A protein and the small-molecule ligand that binds it are described below.
Small molecule (SMILES): CC(=O)N[C@H]1[C@H]([C@H](O)[C@H](O)CO)O[C@@](O)(C(=O)O)C[C@@H]1O

Sequence of chain 30.A:
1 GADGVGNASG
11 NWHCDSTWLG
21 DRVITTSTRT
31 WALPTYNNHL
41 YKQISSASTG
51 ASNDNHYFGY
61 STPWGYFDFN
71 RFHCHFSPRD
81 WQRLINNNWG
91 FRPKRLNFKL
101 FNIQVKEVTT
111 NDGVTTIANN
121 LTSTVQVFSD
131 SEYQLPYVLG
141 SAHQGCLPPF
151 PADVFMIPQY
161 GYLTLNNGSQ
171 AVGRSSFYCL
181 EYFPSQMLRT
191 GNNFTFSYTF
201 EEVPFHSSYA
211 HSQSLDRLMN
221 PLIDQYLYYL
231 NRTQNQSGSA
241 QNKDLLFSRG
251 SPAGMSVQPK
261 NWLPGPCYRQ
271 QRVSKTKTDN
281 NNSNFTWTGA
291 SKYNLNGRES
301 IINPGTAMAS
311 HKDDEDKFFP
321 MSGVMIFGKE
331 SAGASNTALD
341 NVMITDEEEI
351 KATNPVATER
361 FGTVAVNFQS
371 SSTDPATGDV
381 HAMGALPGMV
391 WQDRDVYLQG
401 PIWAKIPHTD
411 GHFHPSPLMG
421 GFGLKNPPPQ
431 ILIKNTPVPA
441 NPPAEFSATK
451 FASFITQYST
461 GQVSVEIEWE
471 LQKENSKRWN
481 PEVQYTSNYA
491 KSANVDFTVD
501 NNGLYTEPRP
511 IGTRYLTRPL

Binding-site contacts:
Ligand atom O1A contacts residue THR286 of chain 3.A at 4.2 Å.
Ligand atom C2 contacts residue ASN284 of chain 3.A at 3.9 Å.
Ligand atom C5 contacts residue ASN231 of chain 30.A at 4.5 Å.
Ligand atom C1 contacts residue ASN284 of chain 3.A at 3.8 Å.
Ligand atom C1 contacts residue ARG232 of chain 30.A at 3.6 Å.
Ligand atom C11 contacts residue SER256 of chain 30.A at 4.3 Å.
Ligand atom C4 contacts residue VAL257 of chain 30.A at 4.4 Å (hydrophobic).
Ligand atom O2 contacts residue TRP287 of chain 3.A at 4.5 Å.
Ligand atom O10 contacts residue ASN55 of chain 3.A at 3.4 Å (h-bond).
Ligand atom O2 contacts residue ASN231 of chain 30.A at 4.2 Å.
Ligand atom C10 contacts residue SER256 of chain 30.A at 4.2 Å.
Ligand atom O1B contacts residue ASN231 of chain 30.A at 4.3 Å.
Ligand atom O4 contacts residue ASN231 of chain 30.A at 4.2 Å.
Ligand atom C4 contacts residue ASN231 of chain 30.A at 3.5 Å.
Ligand atom O10 contacts residue SER52 of chain 3.A at 4.4 Å.
Ligand atom C3 contacts residue THR286 of chain 3.A at 3.5 Å.
Ligand atom O2 contacts residue ARG232 of chain 30.A at 4.5 Å.
Ligand atom O1B contacts residue ARG232 of chain 30.A at 2.5 Å (salt-bridge).
Ligand atom C2 contacts residue THR286 of chain 3.A at 4.2 Å.
Ligand atom O1A contacts residue ASN231 of chain 30.A at 2.7 Å (h-bond).
Ligand atom O1A contacts residue ARG232 of chain 30.A at 3.5 Å.
Ligand atom O4 contacts residue TRP287 of chain 3.A at 4.1 Å.
Ligand atom C3 contacts residue TRP287 of chain 3.A at 4.1 Å (hydrophobic).
Ligand atom O1B contacts residue ASN284 of chain 3.A at 3.7 Å.
Ligand atom O1A contacts residue ASN284 of chain 3.A at 4.5 Å.
Ligand atom O4 contacts residue VAL257 of chain 30.A at 3.1 Å.
Ligand atom C11 contacts residue ALA253 of chain 30.A at 3.6 Å (hydrophobic).
Ligand atom C3 contacts residue ASN231 of chain 30.A at 3.9 Å.
Ligand atom C11 contacts residue GLY254 of chain 30.A at 3.6 Å.
Ligand atom O2 contacts residue THR286 of chain 3.A at 4.0 Å.
Ligand atom O10 contacts residue SER256 of chain 30.A at 3.5 Å (h-bond).
Ligand atom C2 contacts residue ASN231 of chain 30.A at 4.0 Å.
Ligand atom O2 contacts residue ASN284 of chain 3.A at 3.0 Å (h-bond).
Ligand atom C11 contacts residue ASN55 of chain 3.A at 3.2 Å.
Ligand atom C1 contacts residue ASN231 of chain 30.A at 3.6 Å.
Ligand atom C10 contacts residue ASN55 of chain 3.A at 3.8 Å.

Sequence of chain 3.A:
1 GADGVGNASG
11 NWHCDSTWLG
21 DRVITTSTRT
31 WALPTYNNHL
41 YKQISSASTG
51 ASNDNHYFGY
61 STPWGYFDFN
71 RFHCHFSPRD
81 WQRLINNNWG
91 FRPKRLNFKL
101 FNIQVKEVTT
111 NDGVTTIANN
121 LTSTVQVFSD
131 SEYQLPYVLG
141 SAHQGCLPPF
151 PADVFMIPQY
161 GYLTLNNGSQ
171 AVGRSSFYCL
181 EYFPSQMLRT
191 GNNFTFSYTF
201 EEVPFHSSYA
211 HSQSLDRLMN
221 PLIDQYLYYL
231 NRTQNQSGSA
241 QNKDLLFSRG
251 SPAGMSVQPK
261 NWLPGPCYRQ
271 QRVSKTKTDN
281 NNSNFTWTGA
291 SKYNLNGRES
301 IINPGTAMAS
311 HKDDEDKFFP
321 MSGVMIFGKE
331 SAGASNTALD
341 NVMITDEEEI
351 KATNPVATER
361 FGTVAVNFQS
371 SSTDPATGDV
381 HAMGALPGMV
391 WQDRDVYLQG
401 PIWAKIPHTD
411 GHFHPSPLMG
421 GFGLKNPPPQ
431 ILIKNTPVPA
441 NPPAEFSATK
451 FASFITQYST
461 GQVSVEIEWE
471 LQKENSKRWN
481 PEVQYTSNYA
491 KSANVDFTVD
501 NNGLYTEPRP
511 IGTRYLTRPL